Sequence of chain 1.B:
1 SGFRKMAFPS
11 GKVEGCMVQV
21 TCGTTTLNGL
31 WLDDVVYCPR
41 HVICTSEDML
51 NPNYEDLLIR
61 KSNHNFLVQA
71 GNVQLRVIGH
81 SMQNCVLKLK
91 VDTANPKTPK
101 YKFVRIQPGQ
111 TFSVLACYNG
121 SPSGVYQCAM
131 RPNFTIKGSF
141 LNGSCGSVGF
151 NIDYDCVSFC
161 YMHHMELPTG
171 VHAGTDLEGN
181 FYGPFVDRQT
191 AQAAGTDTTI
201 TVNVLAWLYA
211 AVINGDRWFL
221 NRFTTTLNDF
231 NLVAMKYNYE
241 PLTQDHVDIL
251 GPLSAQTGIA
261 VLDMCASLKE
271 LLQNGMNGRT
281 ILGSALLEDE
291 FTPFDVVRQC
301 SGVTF

A small-molecule ligand and the protein it binds are described below.
Small molecule (SMILES): CNC(=O)CN1C[C@]2(CCN(c3cncc4ccccc34)C2=O)c2cc(Cl)ccc2C1=O

Sequence of chain 1.A:
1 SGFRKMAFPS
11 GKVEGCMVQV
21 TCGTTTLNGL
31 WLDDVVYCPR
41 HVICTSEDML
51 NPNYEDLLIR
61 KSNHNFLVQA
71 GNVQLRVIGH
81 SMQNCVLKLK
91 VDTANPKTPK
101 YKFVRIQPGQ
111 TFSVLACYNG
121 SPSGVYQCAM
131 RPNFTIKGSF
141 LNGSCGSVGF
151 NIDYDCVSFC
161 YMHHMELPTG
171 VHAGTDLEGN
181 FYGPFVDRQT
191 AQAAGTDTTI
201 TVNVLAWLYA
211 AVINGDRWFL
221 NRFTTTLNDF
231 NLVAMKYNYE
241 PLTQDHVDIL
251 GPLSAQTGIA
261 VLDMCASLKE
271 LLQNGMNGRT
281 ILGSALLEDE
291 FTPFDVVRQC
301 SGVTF

Binding-site contacts:
Ligand atom CL contacts residue HIS41 of chain 1.B at 3.4 Å.
Ligand atom C6 contacts residue ASN142 of chain 1.B at 3.8 Å.
Ligand atom C6 contacts residue CYS145 of chain 1.B at 3.7 Å (hydrophobic).
Ligand atom C12 contacts residue LEU141 of chain 1.B at 3.8 Å (hydrophobic).
Ligand atom C2 contacts residue GLN189 of chain 1.B at 3.8 Å.
Ligand atom C18 contacts residue MET165 of chain 1.B at 3.6 Å (hydrophobic).
Ligand atom C20 contacts residue ARG188 of chain 1.B at 3.6 Å.
Ligand atom C12 contacts residue GLU166 of chain 1.B at 3.5 Å.
Ligand atom C11 contacts residue GLU166 of chain 1.B at 3.8 Å.
Ligand atom C12 contacts residue PHE140 of chain 1.B at 3.8 Å (hydrophobic).
Ligand atom C21 contacts residue ARG188 of chain 1.B at 3.6 Å.
Ligand atom N3 contacts residue HIS163 of chain 1.B at 2.8 Å (h-bond).
Ligand atom C12 contacts residue ASN142 of chain 1.B at 3.7 Å.
Ligand atom N3 contacts residue GLU166 of chain 1.B at 3.9 Å.
Ligand atom C17 contacts residue MET165 of chain 1.B at 3.9 Å (hydrophobic).
Ligand atom C9 contacts residue CYS145 of chain 1.B at 3.9 Å (hydrophobic).
Ligand atom CL contacts residue HIS164 of chain 1.B at 3.7 Å.
Ligand atom C9 contacts residue GLU166 of chain 1.B at 3.8 Å.
Ligand atom C19 contacts residue MET49 of chain 1.B at 3.6 Å (hydrophobic).
Ligand atom C contacts residue GLU166 of chain 1.B at 3.6 Å.
Ligand atom C9 contacts residue HIS163 of chain 1.B at 3.4 Å.
Ligand atom O2 contacts residue GLN189 of chain 1.B at 3.5 Å.
Ligand atom C10 contacts residue HIS163 of chain 1.B at 4.0 Å.
Ligand atom C10 contacts residue PHE140 of chain 1.B at 3.5 Å (hydrophobic).
Ligand atom O1 contacts residue MET165 of chain 1.B at 3.4 Å.
Ligand atom C20 contacts residue MET165 of chain 1.B at 3.7 Å (hydrophobic).
Ligand atom C10 contacts residue GLU166 of chain 1.B at 3.5 Å.
Ligand atom C18 contacts residue HIS164 of chain 1.B at 3.3 Å.
Ligand atom N3 contacts residue SER144 of chain 1.B at 3.8 Å.
Ligand atom C11 contacts residue ASN142 of chain 1.B at 3.9 Å.
Ligand atom C19 contacts residue MET165 of chain 1.B at 3.5 Å (hydrophobic).
Ligand atom C20 contacts residue MET49 of chain 1.B at 3.6 Å (hydrophobic).
Ligand atom C19 contacts residue HIS164 of chain 1.B at 3.8 Å.
Ligand atom C9 contacts residue MET165 of chain 1.B at 3.9 Å (hydrophobic).
Ligand atom C21 contacts residue GLN189 of chain 1.B at 3.9 Å.
Ligand atom O1 contacts residue GLU166 of chain 1.B at 3.0 Å (salt-bridge).
Ligand atom C7 contacts residue MET165 of chain 1.B at 3.9 Å (hydrophobic).
Ligand atom CL contacts residue ASP187 of chain 1.B at 3.4 Å.
Ligand atom C11 contacts residue LEU141 of chain 1.B at 3.7 Å (hydrophobic).
Ligand atom C10 contacts residue LEU141 of chain 1.B at 3.6 Å (hydrophobic).